Sequence of chain 1.A:
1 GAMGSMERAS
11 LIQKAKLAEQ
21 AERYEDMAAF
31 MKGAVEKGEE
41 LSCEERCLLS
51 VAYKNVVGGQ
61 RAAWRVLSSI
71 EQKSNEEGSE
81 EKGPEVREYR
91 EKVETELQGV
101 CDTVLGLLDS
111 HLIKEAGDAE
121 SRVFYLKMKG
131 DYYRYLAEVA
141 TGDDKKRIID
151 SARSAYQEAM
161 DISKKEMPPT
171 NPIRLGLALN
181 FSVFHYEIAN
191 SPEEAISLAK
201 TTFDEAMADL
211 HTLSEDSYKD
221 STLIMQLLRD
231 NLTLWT

Binding-site contacts:
Ligand atom C10 contacts residue GEH1 of chain 1.F at 3.4 Å.
Ligand atom C6 contacts residue GLU44 of chain 1.A at 4.2 Å.
Ligand atom C contacts residue GLU19 of chain 1.A at 3.8 Å.
Ligand atom C2 contacts residue CYS47 of chain 1.A at 3.9 Å (hydrophobic).
Ligand atom N contacts residue GLU19 of chain 1.A at 3.1 Å (salt-bridge).
Ligand atom C8 contacts residue GEH1 of chain 1.F at 4.4 Å.
Ligand atom C3 contacts residue GEH1 of chain 1.F at 4.2 Å.
Ligand atom O contacts residue GLU44 of chain 1.A at 4.2 Å.
Ligand atom C4 contacts residue CYS47 of chain 1.A at 4.4 Å (hydrophobic).
Ligand atom C1 contacts residue GEH1 of chain 1.F at 4.3 Å.
Ligand atom C5 contacts residue CYS43 of chain 1.A at 4.0 Å (hydrophobic).
Ligand atom C6 contacts residue CYS43 of chain 1.A at 3.9 Å (hydrophobic).
Ligand atom C9 contacts residue GEH1 of chain 1.F at 3.6 Å.
Ligand atom N1 contacts residue GLU19 of chain 1.A at 2.9 Å (salt-bridge).
Ligand atom C5 contacts residue CYS47 of chain 1.A at 4.4 Å (hydrophobic).
Ligand atom N contacts residue LEU48 of chain 1.A at 3.5 Å.
Ligand atom C5 contacts residue GLU44 of chain 1.A at 3.5 Å.
Ligand atom C contacts residue LEU48 of chain 1.A at 4.5 Å (hydrophobic).
Ligand atom C1 contacts residue CYS47 of chain 1.A at 4.3 Å (hydrophobic).
Ligand atom C3 contacts residue CYS47 of chain 1.A at 4.2 Å (hydrophobic).
Ligand atom S contacts residue GEH1 of chain 1.F at 3.4 Å.
Ligand atom C6 contacts residue CYS47 of chain 1.A at 3.5 Å (hydrophobic).
Ligand atom N1 contacts residue VAL51 of chain 1.A at 4.0 Å.

This protein binds this small molecule.
Small molecule (SMILES): [H]/N=C(/N)c1cc2c(OCC)cccc2s1